This small molecule binds to this protein.
Small molecule (SMILES): CC(=O)N[C@H]1[C@H](O[C@H]2[C@H](O)[C@@H](NC(C)=O)CO[C@@H]2CO[C@H]2O[C@@H](C)[C@@H](O)[C@@H](O)[C@@H]2O)O[C@H](CO)[C@@H](O[C@@H]2O[C@H](CO)[C@@H](O)[C@H](O)[C@@H]2O)[C@@H]1O

Binding-site contacts:
Ligand atom C1 contacts residue GLY121 of chain 1.A at 3.9 Å.
Ligand atom N2 contacts residue GLY121 of chain 1.A at 4.4 Å.
Ligand atom C7 contacts residue ASN147 of chain 1.A at 3.8 Å.
Ligand atom C4 contacts residue LYS124 of chain 1.A at 4.2 Å.
Ligand atom O3 contacts residue HIS122 of chain 1.A at 3.5 Å (h-bond).
Ligand atom O6 contacts residue HIS122 of chain 1.A at 3.2 Å.
Ligand atom O7 contacts residue ASN147 of chain 1.A at 4.0 Å.
Ligand atom O5 contacts residue HIS122 of chain 1.A at 3.9 Å.
Ligand atom N2 contacts residue ASN147 of chain 1.A at 2.9 Å (h-bond).
Ligand atom O4 contacts residue HIS122 of chain 1.A at 4.0 Å.
Ligand atom C3 contacts residue ASN147 of chain 1.A at 3.8 Å.
Ligand atom C8 contacts residue TYR144 of chain 1.A at 3.6 Å (hydrophobic).
Ligand atom N2 contacts residue TYR144 of chain 1.A at 3.9 Å.
Ligand atom C2 contacts residue HIS122 of chain 1.A at 4.1 Å.
Ligand atom C7 contacts residue TYR144 of chain 1.A at 3.8 Å (hydrophobic).
Ligand atom O7 contacts residue GLY121 of chain 1.A at 3.3 Å.
Ligand atom C2 contacts residue GLY121 of chain 1.A at 4.1 Å.
Ligand atom C7 contacts residue HIS122 of chain 1.A at 4.1 Å.
Ligand atom O3 contacts residue LYS124 of chain 1.A at 3.0 Å (salt-bridge).
Ligand atom C3 contacts residue LYS124 of chain 1.A at 4.2 Å.
Ligand atom O5 contacts residue HIS122 of chain 1.A at 3.8 Å.
Ligand atom C7 contacts residue GLY121 of chain 1.A at 4.0 Å.
Ligand atom C4 contacts residue HIS122 of chain 1.A at 4.0 Å.
Ligand atom O5 contacts residue ASN147 of chain 1.A at 2.4 Å (h-bond).
Ligand atom C3 contacts residue HIS122 of chain 1.A at 4.1 Å.
Ligand atom C4 contacts residue ASN147 of chain 1.A at 4.3 Å.
Ligand atom C2 contacts residue ASN147 of chain 1.A at 2.5 Å.
Ligand atom C5 contacts residue HIS122 of chain 1.A at 4.1 Å.
Ligand atom C6 contacts residue HIS122 of chain 1.A at 4.2 Å.
Ligand atom C1 contacts residue ASN147 of chain 1.A at 1.4 Å.
Ligand atom O5 contacts residue GLY121 of chain 1.A at 4.3 Å.
Ligand atom C6 contacts residue HIS122 of chain 1.A at 3.3 Å.
Ligand atom O4 contacts residue LYS124 of chain 1.A at 3.4 Å.
Ligand atom O7 contacts residue HIS122 of chain 1.A at 3.2 Å.
Ligand atom C5 contacts residue HIS122 of chain 1.A at 4.4 Å.
Ligand atom O7 contacts residue TYR144 of chain 1.A at 4.3 Å.
Ligand atom C5 contacts residue ASN147 of chain 1.A at 3.7 Å.

Sequence of chain 1.A:
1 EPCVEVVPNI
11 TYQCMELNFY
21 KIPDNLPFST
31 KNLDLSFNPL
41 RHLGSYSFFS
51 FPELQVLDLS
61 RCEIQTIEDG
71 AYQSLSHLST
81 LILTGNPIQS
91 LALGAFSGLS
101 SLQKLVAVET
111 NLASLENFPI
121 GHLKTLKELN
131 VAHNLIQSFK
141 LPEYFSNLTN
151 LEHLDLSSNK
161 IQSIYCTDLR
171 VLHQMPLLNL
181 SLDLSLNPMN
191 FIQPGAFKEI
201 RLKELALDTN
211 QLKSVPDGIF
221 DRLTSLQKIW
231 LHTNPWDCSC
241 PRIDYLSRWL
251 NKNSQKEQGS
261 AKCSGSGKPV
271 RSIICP